A protein and the small-molecule ligand that binds it are described below.
Small molecule (SMILES): CN(C)CCCC(=O)Nc1ccc(C(=O)N2CC[C@H](Nc3nccc(-c4c(-c5ccccc5)nn5ccccc45)n3)C2)cc1

Sequence of chain 1.A:
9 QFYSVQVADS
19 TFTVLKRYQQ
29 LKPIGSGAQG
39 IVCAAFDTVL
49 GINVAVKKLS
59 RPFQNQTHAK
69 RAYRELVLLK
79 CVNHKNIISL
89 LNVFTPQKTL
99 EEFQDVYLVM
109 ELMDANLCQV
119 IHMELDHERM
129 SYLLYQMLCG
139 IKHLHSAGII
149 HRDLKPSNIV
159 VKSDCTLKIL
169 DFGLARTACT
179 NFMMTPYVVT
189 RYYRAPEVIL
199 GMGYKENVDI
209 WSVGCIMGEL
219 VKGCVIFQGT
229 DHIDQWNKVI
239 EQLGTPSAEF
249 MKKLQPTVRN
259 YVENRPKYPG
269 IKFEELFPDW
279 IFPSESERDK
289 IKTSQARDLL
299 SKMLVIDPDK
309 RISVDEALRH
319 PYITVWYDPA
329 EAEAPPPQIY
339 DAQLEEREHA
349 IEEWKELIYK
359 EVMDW

Binding-site contacts:
Ligand atom C10 contacts residue GLN117 of chain 1.A at 3.7 Å.
Ligand atom N19 contacts residue ALA53 of chain 1.A at 3.7 Å.
Ligand atom C03 contacts residue CYS116 of chain 1.A at 2.4 Å (hydrophobic).
Ligand atom C04 contacts residue CYS116 of chain 1.A at 1.8 Å (hydrophobic).
Ligand atom C08 contacts residue TYR185 of chain 1.A at 3.0 Å (hydrophobic).
Ligand atom C35 contacts residue MET108 of chain 1.A at 3.6 Å (hydrophobic).
Ligand atom C24 contacts residue LEU168 of chain 1.A at 3.5 Å (hydrophobic).
Ligand atom C09 contacts residue TYR185 of chain 1.A at 3.4 Å (hydrophobic).
Ligand atom C15 contacts residue MET111 of chain 1.A at 3.6 Å (hydrophobic).
Ligand atom C21 contacts residue MET108 of chain 1.A at 3.5 Å (hydrophobic).
Ligand atom C35 contacts residue LEU106 of chain 1.A at 3.7 Å (hydrophobic).
Ligand atom N17 contacts residue ILE32 of chain 1.A at 3.6 Å.
Ligand atom C01 contacts residue CYS116 of chain 1.A at 3.7 Å (hydrophobic).
Ligand atom O40 contacts residue ASN114 of chain 1.A at 3.2 Å.
Ligand atom C05 contacts residue CYS116 of chain 1.A at 2.0 Å (hydrophobic).
Ligand atom C06 contacts residue CYS116 of chain 1.A at 3.5 Å (hydrophobic).
Ligand atom C34 contacts residue ALA53 of chain 1.A at 3.6 Å (hydrophobic).
Ligand atom N30 contacts residue LYS55 of chain 1.A at 3.2 Å (salt-bridge).
Ligand atom C20 contacts residue GLU109 of chain 1.A at 3.6 Å.
Ligand atom C41 contacts residue ASN114 of chain 1.A at 3.1 Å.
Ligand atom C42 contacts residue TYR185 of chain 1.A at 3.0 Å (hydrophobic).
Ligand atom C34 contacts residue MET108 of chain 1.A at 3.5 Å (hydrophobic).
Ligand atom N17 contacts residue MET111 of chain 1.A at 2.9 Å (h-bond).
Ligand atom C42 contacts residue ASN114 of chain 1.A at 3.2 Å.
Ligand atom C12 contacts residue ASN114 of chain 1.A at 3.5 Å.
Ligand atom N02 contacts residue CYS116 of chain 1.A at 3.6 Å (h-bond).
Ligand atom C08 contacts residue GLN117 of chain 1.A at 3.4 Å.
Ligand atom C20 contacts residue MET111 of chain 1.A at 3.7 Å (hydrophobic).
Ligand atom C20 contacts residue ALA53 of chain 1.A at 3.4 Å (hydrophobic).
Ligand atom C28 contacts residue GLY35 of chain 1.A at 3.5 Å.
Ligand atom C34 contacts residue LEU106 of chain 1.A at 3.7 Å (hydrophobic).
Ligand atom C16 contacts residue ILE32 of chain 1.A at 3.6 Å (hydrophobic).
Ligand atom N29 contacts residue LEU168 of chain 1.A at 3.7 Å.
Ligand atom N29 contacts residue VAL40 of chain 1.A at 3.7 Å.
Ligand atom N07 contacts residue TYR185 of chain 1.A at 3.6 Å.
Ligand atom N19 contacts residue MET111 of chain 1.A at 3.0 Å (h-bond).
Ligand atom C11 contacts residue TYR185 of chain 1.A at 3.7 Å (hydrophobic).
Ligand atom C25 contacts residue LEU168 of chain 1.A at 3.7 Å (hydrophobic).
Ligand atom C09 contacts residue GLN117 of chain 1.A at 3.3 Å.
Ligand atom C41 contacts residue TYR185 of chain 1.A at 3.3 Å (hydrophobic).